Binding-site contacts:
Ligand atom O5 contacts residue ASN66 of chain 1.E at 2.5 Å (h-bond).
Ligand atom C5 contacts residue SER68 of chain 1.E at 4.0 Å.
Ligand atom C1 contacts residue ASN66 of chain 1.E at 1.5 Å.
Ligand atom C6 contacts residue SER68 of chain 1.E at 3.8 Å.
Ligand atom O7 contacts residue ASN66 of chain 1.E at 4.2 Å.
Ligand atom C7 contacts residue ASN66 of chain 1.E at 4.0 Å.
Ligand atom C3 contacts residue ASN66 of chain 1.E at 3.8 Å.
Ligand atom O5 contacts residue SER68 of chain 1.E at 4.0 Å.
Ligand atom O6 contacts residue ASN66 of chain 1.E at 4.3 Å.
Ligand atom N2 contacts residue ASN66 of chain 1.E at 3.0 Å (h-bond).
Ligand atom O6 contacts residue SER68 of chain 1.E at 2.8 Å.
Ligand atom C5 contacts residue ASN66 of chain 1.E at 3.7 Å.
Ligand atom C2 contacts residue ASN66 of chain 1.E at 2.6 Å.
Ligand atom C4 contacts residue ASN66 of chain 1.E at 4.3 Å.

Sequence of chain 1.E:
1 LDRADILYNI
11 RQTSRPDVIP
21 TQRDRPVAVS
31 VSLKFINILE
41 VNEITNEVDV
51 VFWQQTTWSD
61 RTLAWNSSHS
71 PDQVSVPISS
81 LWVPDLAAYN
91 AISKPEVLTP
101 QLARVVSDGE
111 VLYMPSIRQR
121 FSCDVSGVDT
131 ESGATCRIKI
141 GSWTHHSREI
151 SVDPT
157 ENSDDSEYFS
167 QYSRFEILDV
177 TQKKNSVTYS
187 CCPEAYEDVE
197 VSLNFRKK

This small molecule binds to this protein.
Small molecule (SMILES): CC(=O)N[C@@H]1[C@@H](O)[C@H](O)[C@@H](CO)O[C@H]1O